Binding-site contacts:
Ligand atom C11 contacts residue LEU608 of chain 1.A at 4.1 Å (hydrophobic).
Ligand atom C4 contacts residue LEU608 of chain 1.A at 3.4 Å (hydrophobic).
Ligand atom C10 contacts residue LEU608 of chain 1.A at 4.0 Å (hydrophobic).
Ligand atom C11 contacts residue ALA217 of chain 1.A at 4.3 Å (hydrophobic).
Ligand atom N5 contacts residue PRO215 of chain 1.A at 4.5 Å.
Ligand atom C6 contacts residue PHE609 of chain 1.A at 4.0 Å (hydrophobic).
Ligand atom O7 contacts residue PRO213 of chain 1.A at 3.5 Å (h-bond).
Ligand atom C11 contacts residue GLY214 of chain 1.A at 4.2 Å.
Ligand atom C10 contacts residue PRO213 of chain 1.A at 4.2 Å (hydrophobic).
Ligand atom C10 contacts residue PRO215 of chain 1.A at 4.0 Å (hydrophobic).
Ligand atom O10 contacts residue LYS216 of chain 1.A at 3.3 Å (salt-bridge).
Ligand atom O1B contacts residue THR610 of chain 1.A at 2.7 Å (h-bond).
Ligand atom C7 contacts residue PRO215 of chain 1.A at 4.5 Å (hydrophobic).
Ligand atom N5 contacts residue PRO213 of chain 1.A at 4.1 Å.
Ligand atom C7 contacts residue PRO213 of chain 1.A at 3.3 Å (hydrophobic).
Ligand atom O4 contacts residue LEU608 of chain 1.A at 3.5 Å (h-bond).
Ligand atom C8 contacts residue PRO213 of chain 1.A at 3.9 Å (hydrophobic).
Ligand atom O9 contacts residue PRO213 of chain 1.A at 3.9 Å.
Ligand atom C7 contacts residue PHE609 of chain 1.A at 4.0 Å (hydrophobic).
Ligand atom O10 contacts residue ALA217 of chain 1.A at 4.2 Å.
Ligand atom O7 contacts residue PRO215 of chain 1.A at 3.7 Å.
Ligand atom C5 contacts residue PHE609 of chain 1.A at 4.4 Å (hydrophobic).
Ligand atom N5 contacts residue PHE609 of chain 1.A at 3.6 Å.
Ligand atom O10 contacts residue PRO215 of chain 1.A at 3.4 Å.
Ligand atom C9 contacts residue PRO213 of chain 1.A at 3.5 Å (hydrophobic).
Ligand atom C10 contacts residue LYS216 of chain 1.A at 4.3 Å.
Ligand atom C10 contacts residue GLY214 of chain 1.A at 4.5 Å.
Ligand atom O1B contacts residue LEU608 of chain 1.A at 4.3 Å.
Ligand atom C1 contacts residue THR610 of chain 1.A at 3.7 Å.
Ligand atom N5 contacts residue LEU608 of chain 1.A at 3.6 Å (h-bond).
Ligand atom O1A contacts residue THR610 of chain 1.A at 3.8 Å.
Ligand atom C10 contacts residue PHE609 of chain 1.A at 4.2 Å (hydrophobic).
Ligand atom C11 contacts residue GLY607 of chain 1.A at 4.1 Å.
Ligand atom O1B contacts residue PHE609 of chain 1.A at 4.0 Å.
Ligand atom O8 contacts residue PHE609 of chain 1.A at 3.3 Å.
Ligand atom O8 contacts residue PRO213 of chain 1.A at 4.3 Å.
Ligand atom C11 contacts residue PHE609 of chain 1.A at 3.6 Å (hydrophobic).
Ligand atom C8 contacts residue PHE609 of chain 1.A at 4.2 Å (hydrophobic).
Ligand atom C6 contacts residue PRO213 of chain 1.A at 4.5 Å (hydrophobic).
Ligand atom C5 contacts residue LEU608 of chain 1.A at 4.1 Å (hydrophobic).

This small molecule binds to this protein.
Small molecule (SMILES): CC(=O)N[C@H]1[C@H]([C@H](O)[C@H](O)CO)O[C@@](O[C@H]2[C@@H](O)[C@@H](CO)O[C@@H](O[C@H]3[C@H](O)[C@@H](O)[C@H](O)O[C@@H]3CO)[C@@H]2O)(C(=O)O)C[C@@H]1O

Sequence of chain 1.A:
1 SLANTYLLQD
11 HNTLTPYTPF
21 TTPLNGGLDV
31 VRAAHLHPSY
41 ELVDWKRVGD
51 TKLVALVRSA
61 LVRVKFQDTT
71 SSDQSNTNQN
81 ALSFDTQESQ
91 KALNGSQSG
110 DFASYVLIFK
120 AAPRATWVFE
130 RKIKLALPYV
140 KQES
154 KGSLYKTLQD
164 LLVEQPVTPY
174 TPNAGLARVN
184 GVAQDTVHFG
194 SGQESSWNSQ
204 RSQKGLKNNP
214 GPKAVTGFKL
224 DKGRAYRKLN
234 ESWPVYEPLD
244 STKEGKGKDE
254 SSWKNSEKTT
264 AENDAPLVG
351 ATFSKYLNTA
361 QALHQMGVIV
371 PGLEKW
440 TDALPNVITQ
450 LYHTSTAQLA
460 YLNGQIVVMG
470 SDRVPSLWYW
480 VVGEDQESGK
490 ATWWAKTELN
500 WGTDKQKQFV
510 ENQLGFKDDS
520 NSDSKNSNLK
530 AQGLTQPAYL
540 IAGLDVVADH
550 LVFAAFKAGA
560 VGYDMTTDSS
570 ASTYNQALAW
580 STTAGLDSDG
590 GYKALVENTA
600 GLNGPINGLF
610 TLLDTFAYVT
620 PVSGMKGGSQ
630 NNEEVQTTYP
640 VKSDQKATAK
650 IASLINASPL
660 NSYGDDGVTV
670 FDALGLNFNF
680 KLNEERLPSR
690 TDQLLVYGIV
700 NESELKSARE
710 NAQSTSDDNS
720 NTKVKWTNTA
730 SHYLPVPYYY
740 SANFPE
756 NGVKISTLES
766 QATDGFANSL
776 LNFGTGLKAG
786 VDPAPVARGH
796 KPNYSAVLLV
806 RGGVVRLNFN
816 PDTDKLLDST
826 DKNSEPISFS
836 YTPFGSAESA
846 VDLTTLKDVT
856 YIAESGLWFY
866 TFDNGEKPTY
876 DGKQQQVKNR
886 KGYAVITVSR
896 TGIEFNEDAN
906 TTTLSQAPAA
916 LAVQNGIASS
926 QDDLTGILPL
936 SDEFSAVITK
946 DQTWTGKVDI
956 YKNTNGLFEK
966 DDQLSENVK